Binding-site contacts:
Ligand atom O1 contacts residue THR348 of chain 2.C at 2.4 Å (h-bond).
Ligand atom C1 contacts residue MG1 of chain 2.P at 3.2 Å.
Ligand atom O3 contacts residue MG1 of chain 2.P at 2.5 Å.
Ligand atom O4 contacts residue LYS290 of chain 2.C at 2.9 Å (salt-bridge).
Ligand atom O2 contacts residue LYS290 of chain 2.C at 3.8 Å.
Ligand atom C2 contacts residue ALA313 of chain 2.C at 3.6 Å (hydrophobic).
Ligand atom O4 contacts residue ASP316 of chain 2.C at 4.2 Å.
Ligand atom O3 contacts residue GLU292 of chain 2.C at 3.3 Å (salt-bridge).
Ligand atom O2 contacts residue MET311 of chain 2.C at 4.2 Å.
Ligand atom O1 contacts residue MG1 of chain 2.P at 4.4 Å.
Ligand atom O1 contacts residue ASP316 of chain 2.C at 4.0 Å.
Ligand atom O2 contacts residue THR348 of chain 2.C at 3.5 Å (h-bond).
Ligand atom C1 contacts residue ALA313 of chain 2.C at 3.5 Å (hydrophobic).
Ligand atom C2 contacts residue LYS290 of chain 2.C at 3.7 Å.
Ligand atom O3 contacts residue GLY315 of chain 2.C at 3.6 Å.
Ligand atom C1 contacts residue GLU292 of chain 2.C at 3.8 Å.
Ligand atom O4 contacts residue GLU292 of chain 2.C at 3.1 Å (salt-bridge).
Ligand atom C1 contacts residue ASP316 of chain 2.C at 3.8 Å.
Ligand atom C2 contacts residue MG1 of chain 2.P at 3.1 Å.
Ligand atom O2 contacts residue ALA313 of chain 2.C at 3.8 Å.
Ligand atom O3 contacts residue THR348 of chain 2.C at 4.5 Å.
Ligand atom C2 contacts residue THR348 of chain 2.C at 4.0 Å.
Ligand atom O2 contacts residue MG1 of chain 2.P at 4.3 Å.
Ligand atom O1 contacts residue ALA313 of chain 2.C at 3.4 Å.
Ligand atom O4 contacts residue MG1 of chain 2.P at 2.3 Å.
Ligand atom C1 contacts residue GLY315 of chain 2.C at 3.8 Å.
Ligand atom O1 contacts residue ARG314 of chain 2.C at 3.6 Å.
Ligand atom O1 contacts residue GLY315 of chain 2.C at 3.0 Å (h-bond).
Ligand atom O3 contacts residue ASP316 of chain 2.C at 2.8 Å (salt-bridge).
Ligand atom C1 contacts residue THR348 of chain 2.C at 3.5 Å.
Ligand atom C2 contacts residue GLU292 of chain 2.C at 3.7 Å.
Ligand atom O2 contacts residue ARG93 of chain 2.C at 4.1 Å.
Ligand atom O4 contacts residue ALA313 of chain 2.C at 4.2 Å.
Ligand atom O3 contacts residue ALA313 of chain 2.C at 4.1 Å.

Sequence of chain 2.C:
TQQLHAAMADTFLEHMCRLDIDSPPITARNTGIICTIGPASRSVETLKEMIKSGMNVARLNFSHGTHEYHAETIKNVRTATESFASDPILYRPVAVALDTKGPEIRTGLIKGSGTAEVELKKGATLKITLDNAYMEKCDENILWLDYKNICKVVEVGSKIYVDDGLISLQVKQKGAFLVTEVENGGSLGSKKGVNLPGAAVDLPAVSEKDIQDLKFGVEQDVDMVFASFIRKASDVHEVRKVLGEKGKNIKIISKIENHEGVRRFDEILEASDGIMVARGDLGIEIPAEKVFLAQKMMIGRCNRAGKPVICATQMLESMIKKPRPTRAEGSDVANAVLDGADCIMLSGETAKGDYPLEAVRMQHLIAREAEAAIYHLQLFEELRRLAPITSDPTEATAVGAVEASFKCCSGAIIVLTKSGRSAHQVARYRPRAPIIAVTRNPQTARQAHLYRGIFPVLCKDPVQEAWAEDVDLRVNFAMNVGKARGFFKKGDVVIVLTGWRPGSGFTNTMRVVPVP

This small molecule binds to this protein.
Small molecule (SMILES): O=C([O-])C(=O)[O-]